Sequence of chain 2.A:
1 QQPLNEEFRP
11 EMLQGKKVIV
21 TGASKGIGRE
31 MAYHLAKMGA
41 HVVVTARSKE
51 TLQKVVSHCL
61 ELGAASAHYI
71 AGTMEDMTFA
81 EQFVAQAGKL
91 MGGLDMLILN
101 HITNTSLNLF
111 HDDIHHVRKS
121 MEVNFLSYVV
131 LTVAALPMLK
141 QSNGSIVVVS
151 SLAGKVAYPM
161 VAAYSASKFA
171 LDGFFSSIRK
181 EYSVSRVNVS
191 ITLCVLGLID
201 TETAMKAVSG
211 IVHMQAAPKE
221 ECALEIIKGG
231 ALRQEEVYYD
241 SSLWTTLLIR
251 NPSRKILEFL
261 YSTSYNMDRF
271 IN

Sequence of chain 2.B:
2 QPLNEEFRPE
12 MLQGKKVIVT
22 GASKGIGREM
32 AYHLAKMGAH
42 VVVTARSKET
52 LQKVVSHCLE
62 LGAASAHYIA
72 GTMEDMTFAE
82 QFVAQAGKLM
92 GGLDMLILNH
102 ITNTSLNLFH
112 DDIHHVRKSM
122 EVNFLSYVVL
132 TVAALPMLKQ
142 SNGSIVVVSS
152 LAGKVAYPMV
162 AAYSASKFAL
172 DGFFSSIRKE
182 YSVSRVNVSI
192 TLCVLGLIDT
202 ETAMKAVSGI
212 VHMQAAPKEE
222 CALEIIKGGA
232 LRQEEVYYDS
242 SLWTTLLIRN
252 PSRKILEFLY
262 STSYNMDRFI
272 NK

The protein below binds the small molecule below.
Small molecule (SMILES): C[C@](O)(c1ccc(C(=O)N(C2CC2)C2CCC(CCC(N)=O)(c3ccccc3)CC2)cc1)C(F)(F)F

Binding-site contacts:
Ligand atom C24 contacts residue SER151 of chain 2.B at 3.2 Å.
Ligand atom C29 contacts residue LEU107 of chain 2.B at 3.9 Å (hydrophobic).
Ligand atom C27 contacts residue VAL208 of chain 2.B at 3.8 Å (hydrophobic).
Ligand atom F23 contacts residue ALA207 of chain 2.B at 3.3 Å.
Ligand atom C5 contacts residue NAP1 of chain 2.F at 3.3 Å.
Ligand atom C4 contacts residue TYR164 of chain 2.B at 3.7 Å (hydrophobic).
Ligand atom F22 contacts residue LEU107 of chain 2.B at 3.4 Å.
Ligand atom C24 contacts residue LEU196 of chain 2.B at 3.3 Å (hydrophobic).
Ligand atom CBW contacts residue NAP1 of chain 2.F at 3.9 Å.
Ligand atom O10 contacts residue ALA204 of chain 2.B at 3.4 Å.
Ligand atom OAI contacts residue MET214 of chain 2.B at 3.1 Å (h-bond).
Ligand atom C6 contacts residue NAP1 of chain 2.F at 3.6 Å.
Ligand atom C8 contacts residue ALA207 of chain 2.B at 3.7 Å (hydrophobic).
Ligand atom CBW contacts residue SER151 of chain 2.B at 3.5 Å.
Ligand atom O10 contacts residue THR203 of chain 2.B at 3.8 Å.
Ligand atom OAI contacts residue HIS213 of chain 2.B at 3.9 Å.
Ligand atom C10 contacts residue TYR158 of chain 2.B at 3.9 Å (hydrophobic).
Ligand atom C15 contacts residue ALA153 of chain 2.B at 3.9 Å (hydrophobic).
Ligand atom N1 contacts residue TYR261 of chain 2.A at 2.9 Å (h-bond).
Ligand atom F22 contacts residue SER106 of chain 2.B at 3.8 Å.
Ligand atom C25 contacts residue TYR158 of chain 2.B at 3.6 Å (hydrophobic).
Ligand atom F21 contacts residue LEU107 of chain 2.B at 3.7 Å.
Ligand atom F23 contacts residue THR203 of chain 2.B at 3.9 Å.
Ligand atom F23 contacts residue THR105 of chain 2.B at 3.6 Å.
Ligand atom C15 contacts residue SER151 of chain 2.B at 3.3 Å.
Ligand atom C16 contacts residue TYR158 of chain 2.B at 3.7 Å (hydrophobic).
Ligand atom CBW contacts residue TYR164 of chain 2.B at 3.7 Å (hydrophobic).
Ligand atom F21 contacts residue ALA207 of chain 2.B at 3.0 Å.
Ligand atom C25 contacts residue LEU198 of chain 2.B at 3.9 Å (hydrophobic).
Ligand atom O13 contacts residue SER151 of chain 2.B at 2.5 Å (h-bond).
Ligand atom O13 contacts residue TYR164 of chain 2.B at 2.9 Å (h-bond).
Ligand atom C27 contacts residue HIS213 of chain 2.B at 3.8 Å.
Ligand atom CAV contacts residue TYR164 of chain 2.B at 3.4 Å (hydrophobic).
Ligand atom F22 contacts residue THR105 of chain 2.B at 3.9 Å.
Ligand atom O13 contacts residue NAP1 of chain 2.F at 3.3 Å.
Ligand atom CBU contacts residue THR105 of chain 2.B at 3.6 Å.
Ligand atom N1 contacts residue TYR158 of chain 2.B at 3.9 Å.
Ligand atom F21 contacts residue ALA204 of chain 2.B at 3.9 Å.
Ligand atom C24 contacts residue LEU198 of chain 2.B at 3.8 Å (hydrophobic).
Ligand atom C24 contacts residue GLY197 of chain 2.B at 3.6 Å.